Sequence of chain 1.A:
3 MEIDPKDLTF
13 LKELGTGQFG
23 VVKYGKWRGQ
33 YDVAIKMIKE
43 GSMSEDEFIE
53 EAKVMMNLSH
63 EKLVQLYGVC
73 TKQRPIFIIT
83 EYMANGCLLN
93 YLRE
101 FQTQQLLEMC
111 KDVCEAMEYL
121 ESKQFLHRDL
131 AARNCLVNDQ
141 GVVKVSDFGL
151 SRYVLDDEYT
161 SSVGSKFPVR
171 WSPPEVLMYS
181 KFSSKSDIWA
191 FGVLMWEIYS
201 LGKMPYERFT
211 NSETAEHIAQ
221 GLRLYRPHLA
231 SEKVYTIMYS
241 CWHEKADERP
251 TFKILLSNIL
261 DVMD

The small molecule below binds the protein below.
Small molecule (SMILES): CC(C)(O)c1ccc2c(c1)[nH]c1c(C(N)=O)ccc(-c3cccc(-n4cnc5ccccc5c4=O)c3F)c12

Binding-site contacts:
Ligand atom C21 contacts residue VAL24 of chain 1.A at 3.7 Å (hydrophobic).
Ligand atom C10 contacts residue GLY88 of chain 1.A at 3.3 Å.
Ligand atom C14 contacts residue MET85 of chain 1.A at 3.7 Å (hydrophobic).
Ligand atom C14 contacts residue ALA36 of chain 1.A at 3.5 Å (hydrophobic).
Ligand atom C14 contacts residue LEU136 of chain 1.A at 3.8 Å (hydrophobic).
Ligand atom C5 contacts residue LEU136 of chain 1.A at 3.5 Å (hydrophobic).
Ligand atom N16 contacts residue LEU136 of chain 1.A at 3.5 Å.
Ligand atom C20 contacts residue TYR84 of chain 1.A at 3.8 Å (hydrophobic).
Ligand atom C9 contacts residue LEU16 of chain 1.A at 3.7 Å (hydrophobic).
Ligand atom C22 contacts residue THR18 of chain 1.A at 3.4 Å.
Ligand atom C14 contacts residue GLU83 of chain 1.A at 3.8 Å.
Ligand atom C36 contacts residue ASN92 of chain 1.A at 3.7 Å.
Ligand atom C1 contacts residue LEU16 of chain 1.A at 3.7 Å (hydrophobic).
Ligand atom N16 contacts residue GLU83 of chain 1.A at 2.9 Å (salt-bridge).
Ligand atom C13 contacts residue LEU16 of chain 1.A at 3.5 Å (hydrophobic).
Ligand atom C10 contacts residue MET85 of chain 1.A at 3.7 Å (hydrophobic).
Ligand atom C6 contacts residue LEU136 of chain 1.A at 3.6 Å (hydrophobic).
Ligand atom N16 contacts residue ALA36 of chain 1.A at 3.2 Å.
Ligand atom N16 contacts residue THR82 of chain 1.A at 3.5 Å (h-bond).
Ligand atom N30 contacts residue CYS89 of chain 1.A at 3.7 Å.
Ligand atom C8 contacts residue MET85 of chain 1.A at 3.7 Å (hydrophobic).
Ligand atom C23 contacts residue THR18 of chain 1.A at 3.6 Å.
Ligand atom O15 contacts residue ALA36 of chain 1.A at 3.7 Å.
Ligand atom O15 contacts residue MET85 of chain 1.A at 2.8 Å (h-bond).
Ligand atom F27 contacts residue LEU136 of chain 1.A at 3.8 Å.
Ligand atom C19 contacts residue ALA86 of chain 1.A at 3.6 Å (hydrophobic).
Ligand atom C31 contacts residue CYS89 of chain 1.A at 3.6 Å (hydrophobic).
Ligand atom F27 contacts residue CYS89 of chain 1.A at 3.5 Å.
Ligand atom C37 contacts residue ASN92 of chain 1.A at 3.8 Å.
Ligand atom O15 contacts residue TYR84 of chain 1.A at 3.2 Å.
Ligand atom N7 contacts residue LEU16 of chain 1.A at 3.7 Å.
Ligand atom C19 contacts residue GLY88 of chain 1.A at 3.7 Å.
Ligand atom C12 contacts residue LEU16 of chain 1.A at 3.7 Å (hydrophobic).
Ligand atom C11 contacts residue GLY88 of chain 1.A at 3.7 Å.
Ligand atom C22 contacts residue GLY17 of chain 1.A at 3.4 Å.
Ligand atom C33 contacts residue CYS89 of chain 1.A at 3.8 Å (hydrophobic).
Ligand atom C32 contacts residue CYS89 of chain 1.A at 3.7 Å (hydrophobic).
Ligand atom C19 contacts residue ASN87 of chain 1.A at 3.7 Å.
Ligand atom N7 contacts residue MET85 of chain 1.A at 3.1 Å (h-bond).
Ligand atom C8 contacts residue GLY88 of chain 1.A at 3.4 Å.